Binding-site contacts:
Ligand atom C1 contacts residue ILE211 of chain 52.K at 4.2 Å (hydrophobic).
Ligand atom C4 contacts residue ASN212 of chain 52.K at 4.2 Å.
Ligand atom C2 contacts residue ASN212 of chain 52.K at 2.5 Å.
Ligand atom N2 contacts residue ILE211 of chain 52.K at 4.0 Å.
Ligand atom N2 contacts residue ASN212 of chain 52.K at 2.9 Å (h-bond).
Ligand atom C3 contacts residue ASN212 of chain 52.K at 3.8 Å.
Ligand atom C7 contacts residue ASN212 of chain 52.K at 3.7 Å.
Ligand atom C1 contacts residue ASN212 of chain 52.K at 1.4 Å.
Ligand atom C5 contacts residue ASN212 of chain 52.K at 3.7 Å.
Ligand atom O7 contacts residue ASN212 of chain 52.K at 4.1 Å.
Ligand atom O5 contacts residue ASN212 of chain 52.K at 2.4 Å (h-bond).

This small molecule binds to this protein.
Small molecule (SMILES): CC(=O)N[C@@H]1[C@@H](O)[C@H](O)[C@@H](CO)O[C@H]1O

Sequence of chain 52.K:
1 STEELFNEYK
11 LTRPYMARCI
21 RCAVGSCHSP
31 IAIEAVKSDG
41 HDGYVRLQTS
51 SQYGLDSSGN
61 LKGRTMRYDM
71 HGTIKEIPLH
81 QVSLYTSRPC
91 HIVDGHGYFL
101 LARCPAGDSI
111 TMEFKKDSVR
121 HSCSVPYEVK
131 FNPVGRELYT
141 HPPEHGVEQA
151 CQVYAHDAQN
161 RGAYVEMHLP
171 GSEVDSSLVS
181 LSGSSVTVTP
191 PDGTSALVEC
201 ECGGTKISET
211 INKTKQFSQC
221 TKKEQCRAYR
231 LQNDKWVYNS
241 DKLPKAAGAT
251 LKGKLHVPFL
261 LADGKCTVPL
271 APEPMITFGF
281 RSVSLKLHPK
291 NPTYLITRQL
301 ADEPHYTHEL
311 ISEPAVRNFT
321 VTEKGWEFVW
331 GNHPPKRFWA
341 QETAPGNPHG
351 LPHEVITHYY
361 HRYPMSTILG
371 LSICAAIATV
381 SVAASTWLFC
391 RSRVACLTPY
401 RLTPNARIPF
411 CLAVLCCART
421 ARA